Sequence of chain 1.H:
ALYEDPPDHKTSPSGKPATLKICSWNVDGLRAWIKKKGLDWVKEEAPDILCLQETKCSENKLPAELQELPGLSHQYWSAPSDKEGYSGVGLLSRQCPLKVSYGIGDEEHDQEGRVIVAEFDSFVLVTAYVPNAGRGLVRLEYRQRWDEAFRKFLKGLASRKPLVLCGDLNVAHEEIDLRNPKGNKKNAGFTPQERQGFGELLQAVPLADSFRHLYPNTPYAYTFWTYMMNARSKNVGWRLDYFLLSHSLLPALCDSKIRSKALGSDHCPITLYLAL

This protein binds this small molecule.
Small molecule (SMILES): Cc1cn([C@H]2C[C@H](O[P](=O)(O)OC[C@H]3O[C@@H](n4ccc(N)nc4=O)C[C@@H]3O)[C@@H](CO[P](=O)(O)O[C@H]3C[C@H](n4cnc5c(N)ncnc54)O[C@@H]3CO[P](=O)(O)O[C@H]3C[C@H](n4cnc5c(=O)nc(N)[nH]c54)O[C@@H]3CO[P](=O)(O)O[C@H]3CCO[C@@H]3COP(=O)(O)O)O2)c(=O)[nH]c1=O

Binding-site contacts:
Ligand atom O2 contacts residue DA2 of chain 1.F at 3.2 Å.
Ligand atom C5' contacts residue TRP238 of chain 1.H at 3.4 Å (hydrophobic).
Ligand atom OP1 contacts residue HIS267 of chain 1.H at 3.3 Å (h-bond).
Ligand atom OP1 contacts residue DC4 of chain 1.D at 2.8 Å (h-bond).
Ligand atom OP2 contacts residue TYR129 of chain 1.H at 3.0 Å (h-bond).
Ligand atom O3' contacts residue ASN184 of chain 1.H at 3.0 Å (h-bond).
Ligand atom C8 contacts residue ASN187 of chain 1.H at 3.3 Å.
Ligand atom O2 contacts residue DA2 of chain 1.F at 3.4 Å.
Ligand atom O5' contacts residue ASN132 of chain 1.H at 2.8 Å (h-bond).
Ligand atom N3 contacts residue DG1 of chain 1.F at 3.3 Å (h-bond).
Ligand atom OP3 contacts residue ASN170 of chain 1.H at 3.1 Å (h-bond).
Ligand atom O4' contacts residue MET229 of chain 1.H at 3.2 Å.
Ligand atom O4' contacts residue LEU240 of chain 1.H at 3.4 Å.
Ligand atom OP1 contacts residue GLU54 of chain 1.H at 3.3 Å (salt-bridge).
Ligand atom OP3 contacts residue HIS267 of chain 1.H at 2.9 Å (h-bond).
Ligand atom OP2 contacts residue ASP168 of chain 1.H at 3.2 Å (salt-bridge).
Ligand atom P contacts residue ASP168 of chain 1.H at 3.2 Å.
Ligand atom OP2 contacts residue PHE224 of chain 1.H at 3.3 Å.
Ligand atom P contacts residue ASN170 of chain 1.H at 3.3 Å.
Ligand atom OP1 contacts residue MN1 of chain 1.J at 2.2 Å.
Ligand atom P contacts residue DC4 of chain 1.D at 3.1 Å.
Ligand atom OP3 contacts residue ASP168 of chain 1.H at 2.5 Å (salt-bridge).
Ligand atom N3 contacts residue DA2 of chain 1.F at 2.8 Å (h-bond).
Ligand atom N6 contacts residue DA2 of chain 1.F at 2.7 Å (h-bond).
Ligand atom C4' contacts residue MET229 of chain 1.H at 3.4 Å (hydrophobic).
Ligand atom OP1 contacts residue TRP238 of chain 1.H at 3.1 Å (h-bond).
Ligand atom N1 contacts residue DA2 of chain 1.F at 2.7 Å (h-bond).
Ligand atom OP2 contacts residue GLU54 of chain 1.H at 3.0 Å (salt-bridge).
Ligand atom O5' contacts residue ASN170 of chain 1.H at 3.2 Å (h-bond).
Ligand atom C3' contacts residue ASN184 of chain 1.H at 3.2 Å.
Ligand atom O4 contacts residue DG1 of chain 1.F at 2.5 Å (h-bond).
Ligand atom P contacts residue MN1 of chain 1.J at 3.4 Å.
Ligand atom OP1 contacts residue ARG135 of chain 1.H at 2.8 Å (salt-bridge).
Ligand atom OP2 contacts residue ASN170 of chain 1.H at 3.0 Å (h-bond).
Ligand atom O2 contacts residue DG1 of chain 1.F at 3.1 Å (h-bond).
Ligand atom N2 contacts residue DC4 of chain 1.F at 2.5 Å (h-bond).
Ligand atom OP2 contacts residue DC4 of chain 1.D at 2.4 Å (h-bond).
Ligand atom C6 contacts residue DA2 of chain 1.F at 3.0 Å.
Ligand atom OP1 contacts residue LYS234 of chain 1.H at 2.6 Å (salt-bridge).
Ligand atom OP2 contacts residue ASN180 of chain 1.H at 3.3 Å (h-bond).